Sequence of chain 2.C:
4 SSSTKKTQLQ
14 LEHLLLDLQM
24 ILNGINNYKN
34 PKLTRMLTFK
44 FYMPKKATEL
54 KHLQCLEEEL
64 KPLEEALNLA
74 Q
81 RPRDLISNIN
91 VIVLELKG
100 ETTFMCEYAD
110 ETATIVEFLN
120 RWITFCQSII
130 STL

Sequence of chain 1.D:
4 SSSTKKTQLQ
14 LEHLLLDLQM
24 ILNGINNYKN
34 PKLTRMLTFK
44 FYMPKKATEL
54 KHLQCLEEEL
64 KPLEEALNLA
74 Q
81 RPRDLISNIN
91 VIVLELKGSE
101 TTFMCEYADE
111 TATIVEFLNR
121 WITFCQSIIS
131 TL

A small-molecule ligand and the protein it binds are described below.
Small molecule (SMILES): CC(=O)Nc1ccc(COc2ccc(-c3cc(C4CCN(C(=O)CNC(=O)[C@@H](CC(C)C)NC(=N)N)CC4)n(C)n3)c(Cl)c2Cl)cc1

Binding-site contacts:
Ligand atom C21 contacts residue THR41 of chain 2.C at 3.5 Å.
Ligand atom C24 contacts residue GLU62 of chain 2.C at 3.6 Å.
Ligand atom C29 contacts residue PHE42 of chain 2.C at 3.7 Å (hydrophobic).
Ligand atom C37 contacts residue TYR45 of chain 2.C at 3.3 Å (hydrophobic).
Ligand atom CL9 contacts residue ALA73 of chain 2.C at 3.3 Å.
Ligand atom C15 contacts residue ARG38 of chain 2.C at 3.6 Å.
Ligand atom CL10 contacts residue MET39 of chain 2.C at 3.4 Å.
Ligand atom C16 contacts residue LYS35 of chain 2.C at 3.2 Å.
Ligand atom N5 contacts residue GLU62 of chain 2.C at 2.9 Å (salt-bridge).
Ligand atom N3 contacts residue LYS43 of chain 2.C at 3.5 Å (salt-bridge).
Ligand atom O47 contacts residue THR41 of chain 2.C at 3.8 Å.
Ligand atom O47 contacts residue LYS43 of chain 2.C at 2.8 Å (salt-bridge).
Ligand atom N4 contacts residue PRO65 of chain 2.C at 3.5 Å.
Ligand atom O47 contacts residue PHE42 of chain 2.C at 3.4 Å.
Ligand atom C42 contacts residue LYS64 of chain 1.D at 3.7 Å.
Ligand atom C13 contacts residue LEU72 of chain 2.C at 3.8 Å (hydrophobic).
Ligand atom C24 contacts residue PRO65 of chain 2.C at 3.8 Å (hydrophobic).
Ligand atom C21 contacts residue PHE42 of chain 2.C at 3.9 Å (hydrophobic).
Ligand atom C36 contacts residue TYR45 of chain 2.C at 3.8 Å (hydrophobic).
Ligand atom N3 contacts residue PHE42 of chain 2.C at 3.6 Å.
Ligand atom C24 contacts residue TYR45 of chain 2.C at 3.8 Å (hydrophobic).
Ligand atom C34 contacts residue LEU72 of chain 2.C at 3.8 Å (hydrophobic).
Ligand atom N6 contacts residue LEU72 of chain 2.C at 3.7 Å.
Ligand atom C39 contacts residue PHE42 of chain 2.C at 3.7 Å (hydrophobic).
Ligand atom C26 contacts residue LYS43 of chain 2.C at 3.5 Å.
Ligand atom N5 contacts residue LYS43 of chain 2.C at 3.1 Å (salt-bridge).
Ligand atom C36 contacts residue LYS43 of chain 2.C at 3.8 Å.
Ligand atom C32 contacts residue TYR45 of chain 2.C at 3.6 Å (hydrophobic).
Ligand atom N5 contacts residue PHE44 of chain 2.C at 3.8 Å.
Ligand atom C43 contacts residue THR41 of chain 2.C at 3.5 Å.
Ligand atom CL10 contacts residue ARG38 of chain 2.C at 3.9 Å.
Ligand atom C43 contacts residue PHE42 of chain 2.C at 3.8 Å (hydrophobic).
Ligand atom C33 contacts residue LEU72 of chain 2.C at 3.9 Å (hydrophobic).
Ligand atom N5 contacts residue PRO65 of chain 2.C at 3.8 Å.
Ligand atom N4 contacts residue GLU62 of chain 2.C at 2.8 Å (salt-bridge).
Ligand atom N4 contacts residue TYR45 of chain 2.C at 3.5 Å.
Ligand atom C40 contacts residue LYS35 of chain 2.C at 3.7 Å.
Ligand atom CL9 contacts residue MET39 of chain 2.C at 3.3 Å.
Ligand atom C20 contacts residue LEU72 of chain 2.C at 3.7 Å (hydrophobic).
Ligand atom C36 contacts residue THR111 of chain 2.C at 3.7 Å.